Binding-site contacts:
Ligand atom C3 contacts residue LEU922 of chain 1.F at 4.0 Å (hydrophobic).
Ligand atom C2 contacts residue ASN717 of chain 1.F at 2.4 Å.
Ligand atom C5 contacts residue LEU922 of chain 1.F at 3.7 Å (hydrophobic).
Ligand atom O6 contacts residue ASN717 of chain 1.F at 4.5 Å.
Ligand atom C3 contacts residue ASN717 of chain 1.F at 3.8 Å.
Ligand atom O6 contacts residue GLN926 of chain 1.F at 4.1 Å.
Ligand atom C1 contacts residue ASN717 of chain 1.F at 1.4 Å.
Ligand atom N2 contacts residue ASN717 of chain 1.F at 2.9 Å (h-bond).
Ligand atom O4 contacts residue LEU922 of chain 1.F at 3.6 Å.
Ligand atom O5 contacts residue ASN717 of chain 1.F at 2.3 Å (h-bond).
Ligand atom C8 contacts residue ASN717 of chain 1.F at 4.5 Å.
Ligand atom C4 contacts residue ASN717 of chain 1.F at 4.2 Å.
Ligand atom C7 contacts residue ASN717 of chain 1.F at 3.3 Å.
Ligand atom O7 contacts residue ASN717 of chain 1.F at 3.4 Å (h-bond).
Ligand atom O7 contacts residue LEU922 of chain 1.F at 3.4 Å.
Ligand atom C7 contacts residue GLN1071 of chain 1.F at 4.0 Å.
Ligand atom O7 contacts residue GLN1071 of chain 1.F at 3.0 Å (h-bond).
Ligand atom C7 contacts residue LEU922 of chain 1.F at 4.2 Å (hydrophobic).
Ligand atom C4 contacts residue LEU922 of chain 1.F at 4.0 Å (hydrophobic).
Ligand atom C5 contacts residue ASN717 of chain 1.F at 3.6 Å.
Ligand atom C8 contacts residue GLN926 of chain 1.F at 4.5 Å.

Sequence of chain 1.F:
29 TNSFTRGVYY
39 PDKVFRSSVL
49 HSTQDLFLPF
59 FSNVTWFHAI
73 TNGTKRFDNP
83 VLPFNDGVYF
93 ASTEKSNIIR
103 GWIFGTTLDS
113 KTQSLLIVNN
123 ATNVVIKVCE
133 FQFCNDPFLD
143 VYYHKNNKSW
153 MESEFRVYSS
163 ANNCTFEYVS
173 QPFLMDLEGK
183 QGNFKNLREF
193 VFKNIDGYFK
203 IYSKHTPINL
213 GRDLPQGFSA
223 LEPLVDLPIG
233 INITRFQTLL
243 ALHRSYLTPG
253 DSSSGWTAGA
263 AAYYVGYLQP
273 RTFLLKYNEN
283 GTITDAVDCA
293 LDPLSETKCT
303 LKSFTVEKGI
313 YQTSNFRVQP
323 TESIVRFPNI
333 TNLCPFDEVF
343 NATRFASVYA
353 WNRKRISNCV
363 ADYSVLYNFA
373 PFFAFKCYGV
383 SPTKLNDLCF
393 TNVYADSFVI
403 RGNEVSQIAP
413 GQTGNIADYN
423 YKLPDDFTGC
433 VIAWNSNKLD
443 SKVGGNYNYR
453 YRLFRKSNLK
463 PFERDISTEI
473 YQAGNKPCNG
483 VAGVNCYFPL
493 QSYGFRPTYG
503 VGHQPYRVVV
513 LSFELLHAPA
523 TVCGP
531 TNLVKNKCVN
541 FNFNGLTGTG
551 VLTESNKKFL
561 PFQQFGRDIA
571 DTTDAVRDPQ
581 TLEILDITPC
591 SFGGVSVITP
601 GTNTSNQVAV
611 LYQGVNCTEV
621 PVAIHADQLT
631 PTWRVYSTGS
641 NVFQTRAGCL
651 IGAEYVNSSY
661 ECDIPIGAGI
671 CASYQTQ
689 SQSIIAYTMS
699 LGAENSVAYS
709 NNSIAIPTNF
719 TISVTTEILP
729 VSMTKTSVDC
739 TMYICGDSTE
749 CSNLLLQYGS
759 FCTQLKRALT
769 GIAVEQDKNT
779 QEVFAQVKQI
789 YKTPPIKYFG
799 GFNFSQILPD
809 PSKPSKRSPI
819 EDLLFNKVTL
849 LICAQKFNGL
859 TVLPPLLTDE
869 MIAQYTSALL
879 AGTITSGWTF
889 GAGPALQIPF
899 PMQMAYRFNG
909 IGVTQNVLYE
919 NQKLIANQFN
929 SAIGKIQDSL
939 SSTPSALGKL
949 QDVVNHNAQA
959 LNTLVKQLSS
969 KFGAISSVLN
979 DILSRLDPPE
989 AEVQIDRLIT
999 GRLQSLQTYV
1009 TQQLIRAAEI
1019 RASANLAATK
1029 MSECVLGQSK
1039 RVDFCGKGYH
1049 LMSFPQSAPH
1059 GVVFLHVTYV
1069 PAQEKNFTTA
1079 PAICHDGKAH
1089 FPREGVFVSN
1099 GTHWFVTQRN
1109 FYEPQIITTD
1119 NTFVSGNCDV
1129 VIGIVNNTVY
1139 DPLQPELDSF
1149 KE

This small molecule binds to this protein.
Small molecule (SMILES): CC(=O)N[C@H]1[C@H](O[C@H]2[C@H](O)[C@@H](NC(C)=O)CO[C@@H]2CO)O[C@H](CO)[C@@H](O)[C@@H]1O